A small-molecule ligand and the protein it binds are described below.
Small molecule (SMILES): O=C(Nc1nccs1)[C@@H](c1cc(F)ccc1O)N1Cc2ccc(-c3ccc(N4CCNCC4)cc3)cc2C1=O

Sequence of chain 2.D:
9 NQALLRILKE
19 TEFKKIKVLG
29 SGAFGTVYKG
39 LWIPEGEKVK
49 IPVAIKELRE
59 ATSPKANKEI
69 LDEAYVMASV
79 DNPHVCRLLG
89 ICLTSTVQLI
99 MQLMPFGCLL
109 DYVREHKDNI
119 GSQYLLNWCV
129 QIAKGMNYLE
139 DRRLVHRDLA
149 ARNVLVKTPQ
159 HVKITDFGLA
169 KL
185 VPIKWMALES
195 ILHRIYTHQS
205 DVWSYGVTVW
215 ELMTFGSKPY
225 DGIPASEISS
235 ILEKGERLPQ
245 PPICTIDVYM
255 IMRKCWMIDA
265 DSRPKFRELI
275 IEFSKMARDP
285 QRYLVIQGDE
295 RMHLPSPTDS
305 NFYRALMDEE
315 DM

Binding-site contacts:
Ligand atom C30 contacts residue MET75 of chain 2.D at 3.5 Å (hydrophobic).
Ligand atom C32 contacts residue ASP164 of chain 2.D at 3.5 Å.
Ligand atom F35 contacts residue LEU86 of chain 2.D at 3.1 Å.
Ligand atom O01 contacts residue LEU97 of chain 2.D at 3.6 Å.
Ligand atom C28 contacts residue MET75 of chain 2.D at 3.5 Å (hydrophobic).
Ligand atom C07 contacts residue ILE53 of chain 2.D at 3.5 Å (hydrophobic).
Ligand atom C16 contacts residue ILE68 of chain 2.D at 3.6 Å (hydrophobic).
Ligand atom N03 contacts residue LYS54 of chain 2.D at 3.4 Å (salt-bridge).
Ligand atom O39 contacts residue LEU167 of chain 2.D at 3.5 Å.
Ligand atom C06 contacts residue VAL35 of chain 2.D at 3.5 Å (hydrophobic).
Ligand atom S08 contacts residue LYS54 of chain 2.D at 3.5 Å.
Ligand atom C09 contacts residue ASP164 of chain 2.D at 3.0 Å.
Ligand atom O31 contacts residue LYS54 of chain 2.D at 3.3 Å (salt-bridge).
Ligand atom C26 contacts residue LEU56 of chain 2.D at 3.4 Å (hydrophobic).
Ligand atom N05 contacts residue MET99 of chain 2.D at 3.5 Å (h-bond).
Ligand atom N03 contacts residue ASP164 of chain 2.D at 2.5 Å (salt-bridge).
Ligand atom C18 contacts residue ILE68 of chain 2.D at 3.5 Å (hydrophobic).
Ligand atom C04 contacts residue MET99 of chain 2.D at 3.5 Å (hydrophobic).
Ligand atom C38 contacts residue ASP164 of chain 2.D at 3.5 Å.
Ligand atom N05 contacts residue ANP1 of chain 2.O at 3.4 Å (h-bond).
Ligand atom C02 contacts residue ASP164 of chain 2.D at 3.1 Å.
Ligand atom C07 contacts residue LEU97 of chain 2.D at 3.6 Å (hydrophobic).
Ligand atom S08 contacts residue LEU97 of chain 2.D at 3.4 Å (h-bond).
Ligand atom C21 contacts residue GLU67 of chain 2.D at 3.2 Å.
Ligand atom C36 contacts residue PHE165 of chain 2.D at 3.6 Å (hydrophobic).
Ligand atom C37 contacts residue PHE165 of chain 2.D at 3.6 Å (hydrophobic).
Ligand atom C25 contacts residue ILE68 of chain 2.D at 3.6 Å (hydrophobic).
Ligand atom C12 contacts residue LEU167 of chain 2.D at 3.4 Å (hydrophobic).
Ligand atom F35 contacts residue MET99 of chain 2.D at 3.6 Å.
Ligand atom C07 contacts residue ALA52 of chain 2.D at 3.4 Å (hydrophobic).
Ligand atom F35 contacts residue ARG85 of chain 2.D at 3.1 Å.
Ligand atom C06 contacts residue ANP1 of chain 2.O at 3.6 Å.
Ligand atom O39 contacts residue PHE165 of chain 2.D at 2.6 Å (h-bond).
Ligand atom C17 contacts residue ILE68 of chain 2.D at 3.4 Å (hydrophobic).
Ligand atom C11 contacts residue LEU167 of chain 2.D at 3.6 Å (hydrophobic).
Ligand atom O39 contacts residue ASP164 of chain 2.D at 3.4 Å.
Ligand atom C20 contacts residue GLU67 of chain 2.D at 3.4 Å.
Ligand atom C38 contacts residue PHE165 of chain 2.D at 3.5 Å (hydrophobic).
Ligand atom C07 contacts residue LYS54 of chain 2.D at 3.3 Å.
Ligand atom C12 contacts residue LEU97 of chain 2.D at 3.6 Å (hydrophobic).